Sequence of chain 1.A:
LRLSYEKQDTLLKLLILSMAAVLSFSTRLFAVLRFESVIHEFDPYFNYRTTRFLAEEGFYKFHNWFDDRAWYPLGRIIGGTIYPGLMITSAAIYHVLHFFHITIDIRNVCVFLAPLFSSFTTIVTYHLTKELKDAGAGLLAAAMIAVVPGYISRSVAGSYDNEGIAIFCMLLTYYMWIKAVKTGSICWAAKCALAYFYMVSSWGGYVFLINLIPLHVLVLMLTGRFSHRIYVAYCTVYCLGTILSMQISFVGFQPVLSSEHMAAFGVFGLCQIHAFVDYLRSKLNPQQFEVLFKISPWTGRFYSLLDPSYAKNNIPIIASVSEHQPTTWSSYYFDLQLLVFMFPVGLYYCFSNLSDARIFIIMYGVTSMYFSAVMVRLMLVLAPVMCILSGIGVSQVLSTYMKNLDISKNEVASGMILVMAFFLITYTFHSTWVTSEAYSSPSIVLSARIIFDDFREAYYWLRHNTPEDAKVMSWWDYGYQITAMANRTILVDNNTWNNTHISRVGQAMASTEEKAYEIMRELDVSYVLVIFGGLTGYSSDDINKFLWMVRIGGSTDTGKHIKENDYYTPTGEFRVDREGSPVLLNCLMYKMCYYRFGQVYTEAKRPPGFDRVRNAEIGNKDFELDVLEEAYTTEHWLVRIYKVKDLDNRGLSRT

This small molecule binds to this protein.
Small molecule (SMILES): CC(=O)N[C@H]1[C@H](O[C@H]2[C@H](O)[C@@H](NC(C)=O)CO[C@@H]2CO)O[C@H](CO)[C@@H](O[C@@H]2O[C@H](CO[C@H]3O[C@H](CO[C@H]4O[C@H](CO)[C@@H](O)[C@H](O)[C@@H]4O)[C@@H](O)[C@H](O[C@H]4O[C@H](CO)[C@@H](O)[C@H](O)[C@@H]4O)[C@@H]3O)[C@@H](O)[C@H](O[C@H]3O[C@H](CO)[C@@H](O)[C@H](O)[C@@H]3O)[C@@H]2O)[C@@H]1O

Sequence of chain 1.E:
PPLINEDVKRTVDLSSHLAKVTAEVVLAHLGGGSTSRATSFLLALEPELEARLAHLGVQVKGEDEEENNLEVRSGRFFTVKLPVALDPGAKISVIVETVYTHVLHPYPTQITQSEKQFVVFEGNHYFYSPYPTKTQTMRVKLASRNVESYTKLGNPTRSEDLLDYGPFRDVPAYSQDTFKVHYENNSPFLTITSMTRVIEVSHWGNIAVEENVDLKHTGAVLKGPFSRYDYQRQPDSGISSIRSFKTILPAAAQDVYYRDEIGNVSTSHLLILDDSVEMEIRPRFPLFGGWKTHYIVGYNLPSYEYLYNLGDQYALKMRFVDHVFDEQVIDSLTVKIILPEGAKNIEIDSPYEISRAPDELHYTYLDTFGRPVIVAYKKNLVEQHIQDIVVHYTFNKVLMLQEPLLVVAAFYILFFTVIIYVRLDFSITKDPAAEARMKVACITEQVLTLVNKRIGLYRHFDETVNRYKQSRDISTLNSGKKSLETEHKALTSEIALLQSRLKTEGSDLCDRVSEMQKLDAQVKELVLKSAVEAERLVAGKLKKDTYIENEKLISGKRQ

Binding-site contacts:
Ligand atom C8 contacts residue LEU305 of chain 1.E at 3.6 Å (hydrophobic).
Ligand atom C5 contacts residue VAL300 of chain 1.E at 3.6 Å (hydrophobic).
Ligand atom N2 contacts residue GLU42 of chain 1.A at 3.5 Å (salt-bridge).
Ligand atom O6 contacts residue SER303 of chain 1.E at 2.7 Å (h-bond).
Ligand atom O5 contacts residue VAL300 of chain 1.E at 2.8 Å (h-bond).
Ligand atom O5 contacts residue ASN299 of chain 1.E at 2.4 Å (h-bond).
Ligand atom C5 contacts residue ASN299 of chain 1.E at 3.7 Å.
Ligand atom C4 contacts residue SER303 of chain 1.E at 3.9 Å.
Ligand atom N2 contacts residue LEU305 of chain 1.E at 3.5 Å.
Ligand atom C3 contacts residue SER303 of chain 1.E at 3.0 Å.
Ligand atom C6 contacts residue LEU305 of chain 1.E at 3.6 Å (hydrophobic).
Ligand atom C1 contacts residue HIS304 of chain 1.E at 4.0 Å.
Ligand atom C1 contacts residue VAL300 of chain 1.E at 3.8 Å (hydrophobic).
Ligand atom C7 contacts residue ASN299 of chain 1.E at 3.8 Å.
Ligand atom C2 contacts residue SER303 of chain 1.E at 3.7 Å.
Ligand atom C1 contacts residue ASN299 of chain 1.E at 1.4 Å.
Ligand atom C8 contacts residue SER303 of chain 1.E at 3.9 Å.
Ligand atom N2 contacts residue SER303 of chain 1.E at 3.5 Å (h-bond).
Ligand atom C2 contacts residue LEU306 of chain 1.E at 3.8 Å (hydrophobic).
Ligand atom C6 contacts residue SER303 of chain 1.E at 3.1 Å.
Ligand atom O2 contacts residue GLU315 of chain 1.E at 3.8 Å.
Ligand atom N2 contacts residue ASN299 of chain 1.E at 2.9 Å (h-bond).
Ligand atom C2 contacts residue HIS304 of chain 1.E at 3.7 Å.
Ligand atom O6 contacts residue HIS304 of chain 1.E at 3.9 Å.
Ligand atom C7 contacts residue LEU305 of chain 1.E at 3.5 Å (hydrophobic).
Ligand atom C8 contacts residue ARG40 of chain 1.A at 3.4 Å.
Ligand atom O6 contacts residue GLU315 of chain 1.E at 3.2 Å (salt-bridge).
Ligand atom C8 contacts residue VAL291 of chain 1.E at 3.2 Å (hydrophobic).
Ligand atom O4 contacts residue SER303 of chain 1.E at 3.9 Å.
Ligand atom C2 contacts residue ASN299 of chain 1.E at 2.5 Å.
Ligand atom O6 contacts residue VAL300 of chain 1.E at 2.4 Å (h-bond).
Ligand atom O3 contacts residue LEU305 of chain 1.E at 3.1 Å.
Ligand atom O5 contacts residue HIS304 of chain 1.E at 3.7 Å.
Ligand atom O7 contacts residue ILE501 of chain 1.A at 3.3 Å.
Ligand atom C6 contacts residue VAL300 of chain 1.E at 3.4 Å (hydrophobic).
Ligand atom O3 contacts residue SER303 of chain 1.E at 3.8 Å.
Ligand atom O2 contacts residue HIS304 of chain 1.E at 3.9 Å.
Ligand atom O6 contacts residue SER301 of chain 1.E at 3.4 Å (h-bond).
Ligand atom C3 contacts residue ASN299 of chain 1.E at 3.8 Å.
Ligand atom C8 contacts residue PHE41 of chain 1.A at 3.7 Å (hydrophobic).